Binding-site contacts:
Ligand atom C contacts residue TYR58 of chain 1.C at 3.7 Å (hydrophobic).
Ligand atom OXT contacts residue LEU87 of chain 1.C at 3.7 Å.
Ligand atom CA contacts residue THR88 of chain 1.C at 3.4 Å.
Ligand atom O contacts residue TYR58 of chain 1.C at 3.5 Å.
Ligand atom CG contacts residue GLU190 of chain 1.C at 3.3 Å.
Ligand atom OE2 contacts residue SER139 of chain 1.C at 3.4 Å (h-bond).
Ligand atom CB contacts residue TYR58 of chain 1.C at 3.6 Å (hydrophobic).
Ligand atom OE1 contacts residue THR140 of chain 1.C at 2.5 Å (h-bond).
Ligand atom CB contacts residue LEU135 of chain 1.C at 4.1 Å (hydrophobic).
Ligand atom OXT contacts residue TYR58 of chain 1.C at 3.6 Å.
Ligand atom OE2 contacts residue GLY138 of chain 1.C at 3.7 Å.
Ligand atom OXT contacts residue THR88 of chain 1.C at 2.9 Å (h-bond).
Ligand atom C contacts residue SER139 of chain 1.C at 3.5 Å.
Ligand atom OE2 contacts residue LEU135 of chain 1.C at 4.1 Å.
Ligand atom OXT contacts residue SER139 of chain 1.C at 4.0 Å.
Ligand atom N contacts residue THR88 of chain 1.C at 2.9 Å (h-bond).
Ligand atom CA contacts residue PRO86 of chain 1.C at 4.0 Å (hydrophobic).
Ligand atom N contacts residue TYR58 of chain 1.C at 4.1 Å.
Ligand atom OE2 contacts residue THR140 of chain 1.C at 3.2 Å (h-bond).
Ligand atom OXT contacts residue PRO86 of chain 1.C at 3.8 Å.
Ligand atom O contacts residue GLY138 of chain 1.C at 3.3 Å.
Ligand atom O contacts residue SER139 of chain 1.C at 2.9 Å (h-bond).
Ligand atom CA contacts residue SER139 of chain 1.C at 3.4 Å.
Ligand atom C contacts residue ARG93 of chain 1.C at 3.4 Å.
Ligand atom CA contacts residue GLU190 of chain 1.C at 3.4 Å.
Ligand atom OE1 contacts residue MET193 of chain 1.C at 3.9 Å.
Ligand atom CG contacts residue LEU135 of chain 1.C at 3.9 Å (hydrophobic).
Ligand atom CD contacts residue THR140 of chain 1.C at 3.2 Å.
Ligand atom CG contacts residue MET193 of chain 1.C at 3.6 Å (hydrophobic).
Ligand atom CB contacts residue GLU190 of chain 1.C at 3.9 Å.
Ligand atom CA contacts residue TYR58 of chain 1.C at 4.1 Å (hydrophobic).
Ligand atom N contacts residue PRO86 of chain 1.C at 2.8 Å (h-bond).
Ligand atom OE1 contacts residue GLU190 of chain 1.C at 3.7 Å.
Ligand atom CD contacts residue GLU190 of chain 1.C at 3.9 Å.
Ligand atom C contacts residue THR88 of chain 1.C at 3.6 Å.
Ligand atom N contacts residue TYR217 of chain 1.C at 3.7 Å.
Ligand atom N contacts residue GLU190 of chain 1.C at 2.8 Å (salt-bridge).
Ligand atom OXT contacts residue ARG93 of chain 1.C at 2.8 Å (salt-bridge).
Ligand atom CD contacts residue LEU135 of chain 1.C at 4.1 Å (hydrophobic).
Ligand atom O contacts residue ARG93 of chain 1.C at 2.8 Å (salt-bridge).

This small molecule binds to this protein.
Small molecule (SMILES): N[C@@H](CCC(=O)O)C(=O)O

Sequence of chain 1.C:
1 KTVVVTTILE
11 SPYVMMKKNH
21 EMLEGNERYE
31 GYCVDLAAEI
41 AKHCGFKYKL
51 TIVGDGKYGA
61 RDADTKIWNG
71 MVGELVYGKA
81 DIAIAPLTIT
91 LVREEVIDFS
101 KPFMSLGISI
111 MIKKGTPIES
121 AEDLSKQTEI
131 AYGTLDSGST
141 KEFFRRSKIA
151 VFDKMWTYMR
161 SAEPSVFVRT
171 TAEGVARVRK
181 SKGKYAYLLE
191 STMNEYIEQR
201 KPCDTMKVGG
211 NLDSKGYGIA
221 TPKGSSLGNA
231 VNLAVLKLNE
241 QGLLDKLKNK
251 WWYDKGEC